The small molecule below binds the protein below.
Small molecule (SMILES): C/C(=N\NC(N)=[NH2+])c1ccccc1

Binding-site contacts:
Ligand atom CAL contacts residue VAL124 of chain 1.A at 4.3 Å (hydrophobic).
Ligand atom CAE contacts residue ASP157 of chain 1.A at 3.5 Å.
Ligand atom CAB contacts residue GLY148 of chain 1.A at 3.2 Å.
Ligand atom CAB contacts residue GLU129 of chain 1.A at 3.8 Å.
Ligand atom CAK contacts residue UYT1 of chain 1.C at 3.5 Å.
Ligand atom CAJ contacts residue GLY148 of chain 1.A at 4.1 Å.
Ligand atom CAE contacts residue PRO149 of chain 1.A at 4.4 Å (hydrophobic).
Ligand atom CAM contacts residue GLY148 of chain 1.A at 4.2 Å.
Ligand atom CAJ contacts residue GLU150 of chain 1.A at 4.3 Å.
Ligand atom CAM contacts residue UYT1 of chain 1.C at 4.3 Å.
Ligand atom NAG contacts residue ASP157 of chain 1.A at 3.2 Å (salt-bridge).
Ligand atom CAA contacts residue VAL124 of chain 1.A at 4.0 Å (hydrophobic).
Ligand atom CAA contacts residue GLU129 of chain 1.A at 2.9 Å.
Ligand atom CAA contacts residue TYR201 of chain 1.A at 4.4 Å (hydrophobic).
Ligand atom CAI contacts residue UYT1 of chain 1.C at 4.3 Å.
Ligand atom NAC contacts residue PRO149 of chain 1.A at 4.1 Å.
Ligand atom NAD contacts residue TYR201 of chain 1.A at 3.2 Å (h-bond).
Ligand atom CAE contacts residue TYR201 of chain 1.A at 3.5 Å (hydrophobic).
Ligand atom CAB contacts residue PRO149 of chain 1.A at 4.5 Å (hydrophobic).
Ligand atom CAE contacts residue GLU129 of chain 1.A at 4.3 Å.
Ligand atom CAH contacts residue GLY148 of chain 1.A at 3.3 Å.
Ligand atom NAF contacts residue ASP157 of chain 1.A at 2.8 Å (salt-bridge).
Ligand atom NAD contacts residue GLY148 of chain 1.A at 4.2 Å.
Ligand atom CAL contacts residue UYT1 of chain 1.C at 3.7 Å.
Ligand atom NAG contacts residue GLY158 of chain 1.A at 3.0 Å (h-bond).
Ligand atom NAD contacts residue GLU129 of chain 1.A at 3.3 Å (salt-bridge).
Ligand atom CAI contacts residue GLY148 of chain 1.A at 3.3 Å.
Ligand atom NAD contacts residue PRO149 of chain 1.A at 4.3 Å.
Ligand atom NAC contacts residue GLU129 of chain 1.A at 3.9 Å.
Ligand atom CAJ contacts residue UYT1 of chain 1.C at 4.0 Å.
Ligand atom CAA contacts residue TRP147 of chain 1.A at 3.7 Å (hydrophobic).
Ligand atom CAE contacts residue GLY158 of chain 1.A at 4.3 Å.
Ligand atom NAC contacts residue TYR201 of chain 1.A at 4.5 Å.
Ligand atom NAF contacts residue PRO149 of chain 1.A at 4.0 Å.
Ligand atom CAA contacts residue GLY148 of chain 1.A at 3.9 Å.
Ligand atom NAG contacts residue GLU129 of chain 1.A at 4.4 Å.
Ligand atom CAI contacts residue PRO149 of chain 1.A at 4.4 Å (hydrophobic).
Ligand atom CAM contacts residue VAL124 of chain 1.A at 4.0 Å (hydrophobic).
Ligand atom NAC contacts residue GLY148 of chain 1.A at 3.5 Å (h-bond).
Ligand atom NAG contacts residue TYR201 of chain 1.A at 2.9 Å (h-bond).

Sequence of chain 1.A:
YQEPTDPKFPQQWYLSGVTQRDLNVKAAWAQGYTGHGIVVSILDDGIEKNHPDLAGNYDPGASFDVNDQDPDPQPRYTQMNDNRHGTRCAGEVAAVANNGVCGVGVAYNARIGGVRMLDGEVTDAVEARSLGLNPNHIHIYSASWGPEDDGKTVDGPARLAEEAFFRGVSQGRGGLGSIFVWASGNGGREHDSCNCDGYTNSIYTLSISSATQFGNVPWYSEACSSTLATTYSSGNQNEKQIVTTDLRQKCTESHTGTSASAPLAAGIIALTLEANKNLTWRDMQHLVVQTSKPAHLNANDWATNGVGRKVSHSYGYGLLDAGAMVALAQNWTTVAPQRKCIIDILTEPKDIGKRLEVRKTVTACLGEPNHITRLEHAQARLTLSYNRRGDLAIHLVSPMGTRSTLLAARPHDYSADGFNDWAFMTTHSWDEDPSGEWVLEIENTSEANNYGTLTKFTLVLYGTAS